Binding-site contacts:
Ligand atom C1 contacts residue ASN179 of chain 1.C at 1.5 Å.
Ligand atom C8 contacts residue TRP250 of chain 1.C at 3.5 Å (hydrophobic).
Ligand atom C5 contacts residue TRP250 of chain 1.C at 3.9 Å (hydrophobic).
Ligand atom C7 contacts residue ASN179 of chain 1.C at 3.6 Å.
Ligand atom N2 contacts residue ASN179 of chain 1.C at 3.0 Å (h-bond).
Ligand atom O5 contacts residue TRP250 of chain 1.C at 4.0 Å.
Ligand atom O5 contacts residue ASN179 of chain 1.C at 2.5 Å (h-bond).
Ligand atom C4 contacts residue ASN179 of chain 1.C at 4.4 Å.
Ligand atom C6 contacts residue TRP250 of chain 1.C at 3.8 Å (hydrophobic).
Ligand atom C8 contacts residue ASN179 of chain 1.C at 3.3 Å.
Ligand atom C2 contacts residue ASN179 of chain 1.C at 2.6 Å.
Ligand atom C8 contacts residue THR252 of chain 1.C at 3.1 Å.
Ligand atom C1 contacts residue THR181 of chain 1.C at 4.2 Å.
Ligand atom O5 contacts residue THR181 of chain 1.C at 3.8 Å.
Ligand atom C7 contacts residue THR252 of chain 1.C at 4.4 Å.
Ligand atom C3 contacts residue ASN179 of chain 1.C at 3.9 Å.
Ligand atom C5 contacts residue ASN179 of chain 1.C at 3.8 Å.

A small-molecule ligand and the protein it binds are described below.
Small molecule (SMILES): CC(=O)N[C@H]1[C@H](O[C@H]2[C@H](O)[C@@H](NC(C)=O)CO[C@@H]2CO)O[C@H](CO)[C@@H](O)[C@@H]1O

Sequence of chain 1.C:
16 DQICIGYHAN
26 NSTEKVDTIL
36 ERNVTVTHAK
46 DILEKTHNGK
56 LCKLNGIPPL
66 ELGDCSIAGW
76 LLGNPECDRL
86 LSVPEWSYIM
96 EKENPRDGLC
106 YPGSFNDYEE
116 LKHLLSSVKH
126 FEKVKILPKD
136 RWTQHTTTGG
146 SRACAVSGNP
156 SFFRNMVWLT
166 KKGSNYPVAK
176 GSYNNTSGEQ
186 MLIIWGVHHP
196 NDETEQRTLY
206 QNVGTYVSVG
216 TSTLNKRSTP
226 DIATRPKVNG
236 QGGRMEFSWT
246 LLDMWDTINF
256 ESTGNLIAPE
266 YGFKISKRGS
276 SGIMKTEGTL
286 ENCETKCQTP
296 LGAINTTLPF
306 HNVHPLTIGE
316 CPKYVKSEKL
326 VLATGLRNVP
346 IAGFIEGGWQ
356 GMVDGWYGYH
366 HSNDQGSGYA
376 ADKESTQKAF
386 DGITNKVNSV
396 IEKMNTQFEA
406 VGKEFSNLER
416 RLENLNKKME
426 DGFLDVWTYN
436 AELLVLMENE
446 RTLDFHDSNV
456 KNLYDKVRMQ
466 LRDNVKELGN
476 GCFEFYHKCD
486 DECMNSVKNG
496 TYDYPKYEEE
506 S